This small molecule binds to this protein.
Small molecule (SMILES): C[C@@H]1CN(CCCCCCCCNC=O)C[C@H](C)O1

Binding-site contacts:
Ligand atom C3 contacts residue TYR70 of chain 2.A at 3.7 Å (hydrophobic).
Ligand atom C13 contacts residue TYR121 of chain 2.A at 4.2 Å (hydrophobic).
Ligand atom C8 contacts residue ASP72 of chain 2.A at 4.0 Å.
Ligand atom N17 contacts residue PHE331 of chain 2.A at 4.0 Å.
Ligand atom C2 contacts residue TYR334 of chain 2.A at 3.4 Å (hydrophobic).
Ligand atom C18 contacts residue HIS440 of chain 2.A at 3.5 Å.
Ligand atom C16 contacts residue SER200 of chain 2.A at 3.8 Å.
Ligand atom O19 contacts residue SER200 of chain 2.A at 2.2 Å (h-bond).
Ligand atom C11 contacts residue PHE330 of chain 2.A at 4.3 Å (hydrophobic).
Ligand atom C13 contacts residue PHE330 of chain 2.A at 3.8 Å (hydrophobic).
Ligand atom O19 contacts residue ALA201 of chain 2.A at 3.1 Å (h-bond).
Ligand atom C16 contacts residue GLY118 of chain 2.A at 4.1 Å.
Ligand atom C18 contacts residue TRP233 of chain 2.A at 4.3 Å (hydrophobic).
Ligand atom N17 contacts residue SER200 of chain 2.A at 2.4 Å (h-bond).
Ligand atom O19 contacts residue GLY118 of chain 2.A at 3.4 Å (h-bond).
Ligand atom C18 contacts residue ALA201 of chain 2.A at 3.6 Å (hydrophobic).
Ligand atom C11 contacts residue TYR121 of chain 2.A at 3.5 Å (hydrophobic).
Ligand atom C18 contacts residue GLY119 of chain 2.A at 3.7 Å.
Ligand atom C12 contacts residue PHE330 of chain 2.A at 3.5 Å (hydrophobic).
Ligand atom C13 contacts residue PHE331 of chain 2.A at 4.0 Å (hydrophobic).
Ligand atom C7 contacts residue TRP279 of chain 2.A at 4.0 Å (hydrophobic).
Ligand atom C8 contacts residue TYR70 of chain 2.A at 3.3 Å (hydrophobic).
Ligand atom C16 contacts residue GLY119 of chain 2.A at 3.6 Å.
Ligand atom C9 contacts residue TYR121 of chain 2.A at 4.3 Å (hydrophobic).
Ligand atom N17 contacts residue PHE288 of chain 2.A at 4.2 Å.
Ligand atom C12 contacts residue PHE331 of chain 2.A at 3.5 Å (hydrophobic).
Ligand atom O19 contacts residue TRP233 of chain 2.A at 4.2 Å.
Ligand atom C5 contacts residue TRP279 of chain 2.A at 4.0 Å (hydrophobic).
Ligand atom N17 contacts residue HIS440 of chain 2.A at 3.3 Å (h-bond).
Ligand atom O19 contacts residue GLY119 of chain 2.A at 2.6 Å (h-bond).
Ligand atom C16 contacts residue PHE290 of chain 2.A at 3.8 Å (hydrophobic).
Ligand atom C16 contacts residue PHE331 of chain 2.A at 4.0 Å (hydrophobic).
Ligand atom O4 contacts residue TYR70 of chain 2.A at 3.5 Å (h-bond).
Ligand atom C8 contacts residue TYR334 of chain 2.A at 4.0 Å (hydrophobic).
Ligand atom N1 contacts residue TYR121 of chain 2.A at 4.0 Å.
Ligand atom N17 contacts residue GLY119 of chain 2.A at 4.1 Å.
Ligand atom C14 contacts residue TYR121 of chain 2.A at 3.5 Å (hydrophobic).
Ligand atom C10 contacts residue TYR121 of chain 2.A at 3.3 Å (hydrophobic).
Ligand atom C18 contacts residue SER200 of chain 2.A at 1.4 Å.
Ligand atom C14 contacts residue PHE331 of chain 2.A at 4.2 Å (hydrophobic).

Sequence of chain 2.A:
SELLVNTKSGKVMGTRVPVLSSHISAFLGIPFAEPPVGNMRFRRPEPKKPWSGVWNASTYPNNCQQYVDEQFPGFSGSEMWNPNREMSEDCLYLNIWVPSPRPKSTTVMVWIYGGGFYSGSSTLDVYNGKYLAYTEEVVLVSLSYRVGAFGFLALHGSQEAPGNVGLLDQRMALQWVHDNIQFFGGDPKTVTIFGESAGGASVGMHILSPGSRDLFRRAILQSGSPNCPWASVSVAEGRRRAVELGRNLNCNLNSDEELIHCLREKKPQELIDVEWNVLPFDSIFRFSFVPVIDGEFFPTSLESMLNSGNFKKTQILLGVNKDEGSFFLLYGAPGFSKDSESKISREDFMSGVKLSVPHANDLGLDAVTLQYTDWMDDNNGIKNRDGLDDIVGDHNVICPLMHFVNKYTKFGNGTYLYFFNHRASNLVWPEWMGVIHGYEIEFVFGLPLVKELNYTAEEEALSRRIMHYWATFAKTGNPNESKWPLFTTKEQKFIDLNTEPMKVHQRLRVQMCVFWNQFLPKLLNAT